Sequence of chain 1.H:
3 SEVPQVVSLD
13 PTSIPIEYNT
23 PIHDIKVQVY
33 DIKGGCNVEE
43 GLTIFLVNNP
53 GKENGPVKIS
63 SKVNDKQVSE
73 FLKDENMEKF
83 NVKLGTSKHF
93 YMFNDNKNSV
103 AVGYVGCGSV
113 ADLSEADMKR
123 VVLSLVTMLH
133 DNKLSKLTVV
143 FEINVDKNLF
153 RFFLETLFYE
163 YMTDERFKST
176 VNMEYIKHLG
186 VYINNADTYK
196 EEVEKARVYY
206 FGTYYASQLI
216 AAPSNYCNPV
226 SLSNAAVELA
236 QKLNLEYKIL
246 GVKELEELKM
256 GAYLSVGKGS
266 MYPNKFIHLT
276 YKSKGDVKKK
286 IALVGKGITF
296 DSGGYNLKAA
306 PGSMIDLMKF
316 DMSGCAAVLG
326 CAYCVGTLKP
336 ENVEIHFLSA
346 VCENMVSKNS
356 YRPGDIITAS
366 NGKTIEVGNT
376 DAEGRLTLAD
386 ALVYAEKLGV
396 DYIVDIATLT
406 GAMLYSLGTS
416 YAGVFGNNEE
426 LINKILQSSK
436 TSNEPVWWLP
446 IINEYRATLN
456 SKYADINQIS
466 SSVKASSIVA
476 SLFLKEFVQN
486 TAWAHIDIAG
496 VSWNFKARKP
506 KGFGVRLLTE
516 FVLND

A protein and the small-molecule ligand that binds it are described below.
Small molecule (SMILES): Nc1cccc(C(=O)N[C@@H](C(=O)NO)c2ccc(-n3cccn3)cc2)c1

Binding-site contacts:
Ligand atom O15 contacts residue ASP376 of chain 1.H at 3.2 Å (salt-bridge).
Ligand atom C03 contacts residue LEU404 of chain 1.H at 3.8 Å (hydrophobic).
Ligand atom C02 contacts residue THR405 of chain 1.H at 3.7 Å.
Ligand atom C09 contacts residue ALA494 of chain 1.H at 3.6 Å (hydrophobic).
Ligand atom O17 contacts residue ASP296 of chain 1.H at 3.5 Å (salt-bridge).
Ligand atom O17 contacts residue GLU378 of chain 1.H at 2.9 Å (salt-bridge).
Ligand atom C01 contacts residue GLY406 of chain 1.H at 3.4 Å.
Ligand atom N16 contacts residue LYS291 of chain 1.H at 3.5 Å (salt-bridge).
Ligand atom C04 contacts residue GLY406 of chain 1.H at 3.6 Å.
Ligand atom O17 contacts residue CO31 of chain 1.DB at 2.8 Å (h-bond).
Ligand atom N16 contacts residue ZN1 of chain 1.CB at 3.0 Å.
Ligand atom O15 contacts residue ASP296 of chain 1.H at 3.0 Å (salt-bridge).
Ligand atom O15 contacts residue ZN1 of chain 1.CB at 3.5 Å.
Ligand atom O17 contacts residue ASP376 of chain 1.H at 3.2 Å (salt-bridge).
Ligand atom O20 contacts residue THR405 of chain 1.H at 3.6 Å.
Ligand atom O20 contacts residue LEU404 of chain 1.H at 3.7 Å.
Ligand atom N16 contacts residue ASP376 of chain 1.H at 3.4 Å (salt-bridge).
Ligand atom O15 contacts residue LYS303 of chain 1.H at 3.2 Å (salt-bridge).
Ligand atom O17 contacts residue ZN1 of chain 1.EB at 2.4 Å.
Ligand atom N08 contacts residue ALA494 of chain 1.H at 3.6 Å.
Ligand atom N16 contacts residue CO31 of chain 1.DB at 2.8 Å (h-bond).
Ligand atom O17 contacts residue ZN1 of chain 1.CB at 2.0 Å.
Ligand atom C05 contacts residue GLY406 of chain 1.H at 3.5 Å.
Ligand atom C14 contacts residue LEU404 of chain 1.H at 3.5 Å (hydrophobic).
Ligand atom O15 contacts residue ZN1 of chain 1.EB at 2.2 Å.
Ligand atom C23 contacts residue ASN374 of chain 1.H at 3.3 Å.
Ligand atom C02 contacts residue GLY406 of chain 1.H at 3.3 Å.
Ligand atom O17 contacts residue LYS291 of chain 1.H at 2.9 Å (salt-bridge).
Ligand atom C03 contacts residue GLY406 of chain 1.H at 3.4 Å.
Ligand atom C14 contacts residue ASP376 of chain 1.H at 3.4 Å.
Ligand atom C02 contacts residue LEU404 of chain 1.H at 3.5 Å (hydrophobic).
Ligand atom N07 contacts residue GLY406 of chain 1.H at 3.8 Å.
Ligand atom C24 contacts residue ASN374 of chain 1.H at 3.3 Å.
Ligand atom N16 contacts residue ZN1 of chain 1.EB at 3.0 Å.
Ligand atom C06 contacts residue GLY406 of chain 1.H at 3.4 Å.
Ligand atom C10 contacts residue LEU409 of chain 1.H at 3.8 Å (hydrophobic).
Ligand atom C12 contacts residue LEU404 of chain 1.H at 3.1 Å (hydrophobic).
Ligand atom C14 contacts residue ZN1 of chain 1.CB at 3.6 Å.
Ligand atom C14 contacts residue ZN1 of chain 1.EB at 2.9 Å.
Ligand atom N16 contacts residue LEU404 of chain 1.H at 3.0 Å (h-bond).